Sequence of chain 1.A:
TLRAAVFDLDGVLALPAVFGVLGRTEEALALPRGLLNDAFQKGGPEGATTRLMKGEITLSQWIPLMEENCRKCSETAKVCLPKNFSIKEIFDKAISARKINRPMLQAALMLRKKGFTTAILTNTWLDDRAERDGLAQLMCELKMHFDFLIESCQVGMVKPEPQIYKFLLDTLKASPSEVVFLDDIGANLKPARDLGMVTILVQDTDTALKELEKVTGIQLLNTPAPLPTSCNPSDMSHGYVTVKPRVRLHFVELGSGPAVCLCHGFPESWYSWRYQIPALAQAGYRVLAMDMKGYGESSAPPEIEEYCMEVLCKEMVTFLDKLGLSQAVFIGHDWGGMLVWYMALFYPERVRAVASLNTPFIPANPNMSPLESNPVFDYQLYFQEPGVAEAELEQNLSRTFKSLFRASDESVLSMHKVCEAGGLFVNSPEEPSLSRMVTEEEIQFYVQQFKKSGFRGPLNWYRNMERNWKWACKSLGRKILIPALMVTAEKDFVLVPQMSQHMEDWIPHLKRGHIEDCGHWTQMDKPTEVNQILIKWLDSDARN

This small molecule binds to this protein.
Small molecule (SMILES): O=S(=O)(NC1CCCC1)c1cccc2nc(-c3ccc(C(F)(F)F)cc3)[nH]c12

Binding-site contacts:
Ligand atom C15 contacts residue PHE382 of chain 1.A at 3.6 Å (hydrophobic).
Ligand atom C10 contacts residue TRP337 of chain 1.A at 3.4 Å (hydrophobic).
Ligand atom O24 contacts residue GLN385 of chain 1.A at 3.6 Å (h-bond).
Ligand atom C16 contacts residue LEU500 of chain 1.A at 3.8 Å (hydrophobic).
Ligand atom C17 contacts residue GLN385 of chain 1.A at 3.7 Å.
Ligand atom O23 contacts residue TYR384 of chain 1.A at 3.5 Å (h-bond).
Ligand atom N21 contacts residue TYR467 of chain 1.A at 3.7 Å.
Ligand atom N22 contacts residue GLN385 of chain 1.A at 3.7 Å.
Ligand atom F25 contacts residue DMS1 of chain 1.B at 2.9 Å.
Ligand atom C4 contacts residue PHE268 of chain 1.A at 3.4 Å (hydrophobic).
Ligand atom C3 contacts residue TYR384 of chain 1.A at 3.3 Å (hydrophobic).
Ligand atom C12 contacts residue TRP337 of chain 1.A at 3.8 Å (hydrophobic).
Ligand atom C1 contacts residue MET340 of chain 1.A at 3.6 Å (hydrophobic).
Ligand atom N20 contacts residue TRP337 of chain 1.A at 3.7 Å.
Ligand atom O23 contacts residue TYR467 of chain 1.A at 3.3 Å.
Ligand atom C5 contacts residue TYR467 of chain 1.A at 3.8 Å (hydrophobic).
Ligand atom C10 contacts residue ASP336 of chain 1.A at 3.4 Å.
Ligand atom C8 contacts residue TYR467 of chain 1.A at 3.2 Å (hydrophobic).
Ligand atom N22 contacts residue TYR384 of chain 1.A at 2.7 Å (h-bond).
Ligand atom F25 contacts residue TRP526 of chain 1.A at 3.7 Å.
Ligand atom C6 contacts residue TRP337 of chain 1.A at 3.7 Å (hydrophobic).
Ligand atom S28 contacts residue TYR384 of chain 1.A at 3.7 Å.
Ligand atom N20 contacts residue ASP336 of chain 1.A at 2.5 Å (salt-bridge).
Ligand atom C11 contacts residue TRP337 of chain 1.A at 3.5 Å (hydrophobic).
Ligand atom F26 contacts residue PHE268 of chain 1.A at 3.7 Å.
Ligand atom C18 contacts residue TYR384 of chain 1.A at 3.8 Å (hydrophobic).
Ligand atom C7 contacts residue TRP337 of chain 1.A at 3.8 Å (hydrophobic).
Ligand atom O24 contacts residue MET470 of chain 1.A at 3.8 Å.
Ligand atom F26 contacts residue LEU409 of chain 1.A at 3.6 Å.
Ligand atom C8 contacts residue ASP336 of chain 1.A at 3.7 Å.
Ligand atom O23 contacts residue GLN385 of chain 1.A at 3.4 Å.
Ligand atom C2 contacts residue TYR467 of chain 1.A at 3.5 Å (hydrophobic).
Ligand atom C11 contacts residue TYR384 of chain 1.A at 3.8 Å (hydrophobic).
Ligand atom C2 contacts residue ASP336 of chain 1.A at 3.1 Å.
Ligand atom C13 contacts residue ASP336 of chain 1.A at 3.4 Å.
Ligand atom N21 contacts residue TYR384 of chain 1.A at 3.0 Å (h-bond).
Ligand atom C14 contacts residue MET504 of chain 1.A at 3.7 Å (hydrophobic).
Ligand atom C14 contacts residue VAL499 of chain 1.A at 3.4 Å (hydrophobic).
Ligand atom C3 contacts residue TYR467 of chain 1.A at 3.3 Å (hydrophobic).
Ligand atom C13 contacts residue TYR467 of chain 1.A at 3.5 Å (hydrophobic).